This small molecule binds to this protein.
Small molecule (SMILES): Cc1ncc(COP(=O)(O)O)c(CN[C@@H](C)P(=O)(O)O)c1O

Sequence of chain 1.A:
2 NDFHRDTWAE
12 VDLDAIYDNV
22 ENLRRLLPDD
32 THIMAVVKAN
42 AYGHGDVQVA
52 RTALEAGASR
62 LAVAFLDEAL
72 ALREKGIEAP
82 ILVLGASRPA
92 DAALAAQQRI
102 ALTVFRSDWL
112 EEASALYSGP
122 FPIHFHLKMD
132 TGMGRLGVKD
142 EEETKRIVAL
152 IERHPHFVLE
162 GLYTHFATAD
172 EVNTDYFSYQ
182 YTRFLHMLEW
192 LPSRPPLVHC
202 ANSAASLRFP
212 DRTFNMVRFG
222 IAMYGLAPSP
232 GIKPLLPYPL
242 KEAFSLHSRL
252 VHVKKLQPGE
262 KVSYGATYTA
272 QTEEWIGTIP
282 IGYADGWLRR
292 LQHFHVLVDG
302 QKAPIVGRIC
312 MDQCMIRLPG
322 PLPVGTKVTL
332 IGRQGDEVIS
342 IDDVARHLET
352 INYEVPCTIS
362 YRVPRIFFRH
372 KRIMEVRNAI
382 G

Binding-site contacts:
Ligand atom O7 contacts residue CYS311 of chain 1.B at 3.7 Å.
Ligand atom C7 contacts residue ARG219 of chain 1.A at 3.5 Å.
Ligand atom O5 contacts residue TYR354 of chain 1.A at 2.5 Å (h-bond).
Ligand atom C2 contacts residue ARG219 of chain 1.A at 3.6 Å.
Ligand atom O8 contacts residue LYS39 of chain 1.A at 2.9 Å (salt-bridge).
Ligand atom O8 contacts residue ASP313 of chain 1.B at 3.7 Å.
Ligand atom C4 contacts residue HIS166 of chain 1.A at 3.6 Å.
Ligand atom O3 contacts residue TYR354 of chain 1.A at 3.3 Å.
Ligand atom C6 contacts residue ARG136 of chain 1.A at 3.8 Å.
Ligand atom O5 contacts residue ILE222 of chain 1.A at 3.7 Å.
Ligand atom C8 contacts residue TYR43 of chain 1.A at 3.7 Å (hydrophobic).
Ligand atom C9 contacts residue TYR265 of chain 1.B at 3.3 Å (hydrophobic).
Ligand atom O7 contacts residue TYR265 of chain 1.B at 2.6 Å (h-bond).
Ligand atom O7 contacts residue ARG136 of chain 1.A at 2.6 Å (salt-bridge).
Ligand atom C3 contacts residue HIS166 of chain 1.A at 3.4 Å.
Ligand atom O3 contacts residue ILE222 of chain 1.A at 2.8 Å (h-bond).
Ligand atom P1 contacts residue ILE222 of chain 1.A at 3.7 Å.
Ligand atom O1 contacts residue ARG136 of chain 1.A at 3.1 Å (salt-bridge).
Ligand atom O6 contacts residue TYR265 of chain 1.B at 3.8 Å.
Ligand atom O4 contacts residue GLY221 of chain 1.A at 3.1 Å (h-bond).
Ligand atom N1 contacts residue ARG219 of chain 1.A at 2.6 Å (salt-bridge).
Ligand atom N1 contacts residue HIS166 of chain 1.A at 3.7 Å.
Ligand atom O3 contacts residue TYR43 of chain 1.A at 2.7 Å (h-bond).
Ligand atom N2 contacts residue LYS39 of chain 1.A at 3.5 Å.
Ligand atom O4 contacts residue ILE222 of chain 1.A at 3.4 Å (h-bond).
Ligand atom C1 contacts residue ARG219 of chain 1.A at 3.4 Å.
Ligand atom O6 contacts residue MET312 of chain 1.B at 2.8 Å (h-bond).
Ligand atom O3 contacts residue GLY221 of chain 1.A at 3.5 Å.
Ligand atom N2 contacts residue TYR265 of chain 1.B at 3.7 Å.
Ligand atom P2 contacts residue MET312 of chain 1.B at 3.7 Å.
Ligand atom O2 contacts residue ASN203 of chain 1.A at 3.3 Å.
Ligand atom C2 contacts residue HIS166 of chain 1.A at 3.5 Å.
Ligand atom C10 contacts residue LYS39 of chain 1.A at 3.6 Å.
Ligand atom O8 contacts residue MET312 of chain 1.B at 3.3 Å.
Ligand atom O6 contacts residue TYR284 of chain 1.B at 3.4 Å (h-bond).
Ligand atom C7 contacts residue VAL37 of chain 1.A at 3.8 Å (hydrophobic).
Ligand atom O4 contacts residue SER204 of chain 1.A at 2.5 Å (h-bond).
Ligand atom C8 contacts residue LYS39 of chain 1.A at 3.7 Å.
Ligand atom P2 contacts residue TYR265 of chain 1.B at 3.6 Å.
Ligand atom O6 contacts residue CYS311 of chain 1.B at 3.5 Å.

Sequence of chain 1.B:
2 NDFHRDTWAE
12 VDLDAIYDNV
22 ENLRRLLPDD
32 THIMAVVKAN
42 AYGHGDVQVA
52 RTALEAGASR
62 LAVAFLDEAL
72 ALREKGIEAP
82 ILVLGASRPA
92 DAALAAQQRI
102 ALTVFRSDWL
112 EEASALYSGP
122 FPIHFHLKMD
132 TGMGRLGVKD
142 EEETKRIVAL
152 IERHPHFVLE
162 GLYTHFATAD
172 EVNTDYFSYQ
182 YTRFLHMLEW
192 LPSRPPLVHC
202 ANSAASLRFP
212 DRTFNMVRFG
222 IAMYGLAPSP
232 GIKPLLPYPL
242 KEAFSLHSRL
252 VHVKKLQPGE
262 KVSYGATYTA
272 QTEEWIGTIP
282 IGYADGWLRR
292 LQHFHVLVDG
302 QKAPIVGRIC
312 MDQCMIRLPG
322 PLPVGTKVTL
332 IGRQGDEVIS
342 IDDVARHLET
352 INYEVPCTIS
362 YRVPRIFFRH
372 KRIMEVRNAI